Sequence of chain 1.A:
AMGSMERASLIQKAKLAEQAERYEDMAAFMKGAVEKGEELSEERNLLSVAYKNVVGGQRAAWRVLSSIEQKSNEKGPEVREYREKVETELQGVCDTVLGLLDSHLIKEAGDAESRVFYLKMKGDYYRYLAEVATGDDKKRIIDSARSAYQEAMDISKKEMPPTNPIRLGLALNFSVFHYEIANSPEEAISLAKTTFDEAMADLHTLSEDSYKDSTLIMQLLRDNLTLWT

Sequence of chain 1.B:
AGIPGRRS

This protein binds this small molecule.
Small molecule (SMILES): Cc1ccc([N+](=O)[O-])c(O)c1

Binding-site contacts:
Ligand atom C08 contacts residue ILE224 of chain 1.A at 4.1 Å (hydrophobic).
Ligand atom O01 contacts residue GLY10 of chain 1.B at 4.3 Å.
Ligand atom C05 contacts residue GLY176 of chain 1.A at 4.4 Å.
Ligand atom C04 contacts residue GLY176 of chain 1.A at 4.5 Å.
Ligand atom C07 contacts residue ILE224 of chain 1.A at 3.5 Å (hydrophobic).
Ligand atom C07 contacts residue PRO172 of chain 1.A at 3.4 Å (hydrophobic).
Ligand atom C06 contacts residue GLY176 of chain 1.A at 3.8 Å.
Ligand atom C08 contacts residue ILE8 of chain 1.B at 4.2 Å (hydrophobic).
Ligand atom O10 contacts residue ILE224 of chain 1.A at 3.3 Å.
Ligand atom C05 contacts residue LYS127 of chain 1.A at 1.4 Å.
Ligand atom C07 contacts residue LYS127 of chain 1.A at 4.4 Å.
Ligand atom N09 contacts residue ILE224 of chain 1.A at 3.8 Å.
Ligand atom C06 contacts residue ILE8 of chain 1.B at 3.9 Å (hydrophobic).
Ligand atom C06 contacts residue ILE173 of chain 1.A at 4.1 Å (hydrophobic).
Ligand atom C07 contacts residue ILE173 of chain 1.A at 4.4 Å (hydrophobic).
Ligand atom C03 contacts residue LYS127 of chain 1.A at 3.8 Å.
Ligand atom C06 contacts residue LYS127 of chain 1.A at 3.0 Å.
Ligand atom C02 contacts residue ILE8 of chain 1.B at 4.0 Å (hydrophobic).
Ligand atom C04 contacts residue ILE8 of chain 1.B at 3.9 Å (hydrophobic).
Ligand atom C04 contacts residue LYS127 of chain 1.A at 2.6 Å.
Ligand atom O01 contacts residue ILE8 of chain 1.B at 4.2 Å.
Ligand atom C06 contacts residue PRO172 of chain 1.A at 3.4 Å (hydrophobic).
Ligand atom O10 contacts residue PRO172 of chain 1.A at 3.4 Å.
Ligand atom C03 contacts residue ILE8 of chain 1.B at 3.4 Å (hydrophobic).
Ligand atom C05 contacts residue ILE8 of chain 1.B at 4.0 Å (hydrophobic).
Ligand atom C06 contacts residue ILE224 of chain 1.A at 4.4 Å (hydrophobic).
Ligand atom C07 contacts residue ILE8 of chain 1.B at 4.0 Å (hydrophobic).